Sequence of chain 1.A:
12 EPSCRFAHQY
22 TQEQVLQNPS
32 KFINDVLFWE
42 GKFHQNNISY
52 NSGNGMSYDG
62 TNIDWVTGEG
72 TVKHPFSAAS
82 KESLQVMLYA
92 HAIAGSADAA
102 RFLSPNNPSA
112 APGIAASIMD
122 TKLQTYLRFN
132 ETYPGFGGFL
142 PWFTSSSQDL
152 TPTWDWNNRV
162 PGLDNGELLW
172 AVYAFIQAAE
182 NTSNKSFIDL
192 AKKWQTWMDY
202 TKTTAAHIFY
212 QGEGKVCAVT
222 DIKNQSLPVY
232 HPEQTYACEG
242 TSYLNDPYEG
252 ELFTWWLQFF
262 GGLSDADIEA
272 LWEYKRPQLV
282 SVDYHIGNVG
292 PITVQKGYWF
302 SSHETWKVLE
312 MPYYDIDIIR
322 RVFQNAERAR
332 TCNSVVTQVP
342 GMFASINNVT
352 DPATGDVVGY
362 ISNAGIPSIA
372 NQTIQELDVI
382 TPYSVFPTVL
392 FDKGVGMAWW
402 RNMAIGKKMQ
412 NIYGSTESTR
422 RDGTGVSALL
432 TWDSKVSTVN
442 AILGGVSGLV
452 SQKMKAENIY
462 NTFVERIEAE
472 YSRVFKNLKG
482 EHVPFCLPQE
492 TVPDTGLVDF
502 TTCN

Binding-site contacts:
Ligand atom C2 contacts residue ASN225 of chain 1.A at 2.5 Å.
Ligand atom C6 contacts residue SER227 of chain 1.A at 3.9 Å.
Ligand atom O6 contacts residue LEU228 of chain 1.A at 4.1 Å.
Ligand atom C5 contacts residue ASN225 of chain 1.A at 3.6 Å.
Ligand atom C3 contacts residue ASN225 of chain 1.A at 3.8 Å.
Ligand atom C1 contacts residue SER227 of chain 1.A at 4.2 Å.
Ligand atom O5 contacts residue LEU228 of chain 1.A at 4.2 Å.
Ligand atom O7 contacts residue ASN225 of chain 1.A at 3.6 Å.
Ligand atom C4 contacts residue ASN225 of chain 1.A at 4.2 Å.
Ligand atom C5 contacts residue SER227 of chain 1.A at 3.8 Å.
Ligand atom O5 contacts residue ASN225 of chain 1.A at 2.3 Å (h-bond).
Ligand atom O5 contacts residue SER227 of chain 1.A at 3.7 Å.
Ligand atom C1 contacts residue ASN225 of chain 1.A at 1.4 Å.
Ligand atom N2 contacts residue ASN225 of chain 1.A at 3.0 Å (h-bond).
Ligand atom C7 contacts residue ASN225 of chain 1.A at 3.5 Å.

The small molecule below binds the protein below.
Small molecule (SMILES): CC(=O)N[C@@H]1[C@@H](O)[C@H](O)[C@@H](CO)O[C@H]1O